Sequence of chain 1.B:
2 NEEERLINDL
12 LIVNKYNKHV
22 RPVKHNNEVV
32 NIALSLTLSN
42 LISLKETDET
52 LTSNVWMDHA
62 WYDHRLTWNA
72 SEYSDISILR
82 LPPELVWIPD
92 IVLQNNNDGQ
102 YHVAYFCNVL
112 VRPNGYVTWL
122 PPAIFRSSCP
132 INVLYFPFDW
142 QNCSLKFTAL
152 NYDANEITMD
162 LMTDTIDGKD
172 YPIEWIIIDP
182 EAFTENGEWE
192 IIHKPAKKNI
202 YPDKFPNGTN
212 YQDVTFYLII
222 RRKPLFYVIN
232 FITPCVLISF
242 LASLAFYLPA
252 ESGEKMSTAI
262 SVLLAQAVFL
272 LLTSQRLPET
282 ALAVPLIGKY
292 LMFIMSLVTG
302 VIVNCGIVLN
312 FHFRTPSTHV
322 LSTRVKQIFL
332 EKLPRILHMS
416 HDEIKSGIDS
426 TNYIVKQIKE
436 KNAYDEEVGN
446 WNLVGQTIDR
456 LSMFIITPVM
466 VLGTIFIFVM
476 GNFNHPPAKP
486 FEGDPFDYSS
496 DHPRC

Binding-site contacts:
Ligand atom O5 contacts residue ASN70 of chain 1.B at 2.3 Å (h-bond).
Ligand atom C2 contacts residue ASN70 of chain 1.B at 2.5 Å.
Ligand atom C1 contacts residue GLU73 of chain 1.B at 4.3 Å.
Ligand atom C7 contacts residue ASN70 of chain 1.B at 3.5 Å.
Ligand atom O7 contacts residue ASN70 of chain 1.B at 3.6 Å.
Ligand atom C3 contacts residue ASN70 of chain 1.B at 3.8 Å.
Ligand atom C4 contacts residue SER72 of chain 1.B at 4.4 Å.
Ligand atom O6 contacts residue GLU73 of chain 1.B at 3.5 Å.
Ligand atom C2 contacts residue SER72 of chain 1.B at 4.2 Å.
Ligand atom C1 contacts residue SER72 of chain 1.B at 2.9 Å.
Ligand atom C1 contacts residue ASN70 of chain 1.B at 1.4 Å.
Ligand atom O5 contacts residue SER72 of chain 1.B at 2.7 Å (h-bond).
Ligand atom C4 contacts residue ASN70 of chain 1.B at 4.2 Å.
Ligand atom O5 contacts residue GLU73 of chain 1.B at 3.6 Å.
Ligand atom C5 contacts residue SER72 of chain 1.B at 3.1 Å.
Ligand atom C6 contacts residue SER72 of chain 1.B at 3.7 Å.
Ligand atom O6 contacts residue SER72 of chain 1.B at 4.3 Å.
Ligand atom C5 contacts residue ASN70 of chain 1.B at 3.6 Å.
Ligand atom N2 contacts residue ASN70 of chain 1.B at 2.9 Å (h-bond).

The small molecule below binds the protein below.
Small molecule (SMILES): CC(=O)N[C@@H]1[C@@H](O)[C@H](O)[C@@H](CO)O[C@H]1O